Sequence of chain 20.A:
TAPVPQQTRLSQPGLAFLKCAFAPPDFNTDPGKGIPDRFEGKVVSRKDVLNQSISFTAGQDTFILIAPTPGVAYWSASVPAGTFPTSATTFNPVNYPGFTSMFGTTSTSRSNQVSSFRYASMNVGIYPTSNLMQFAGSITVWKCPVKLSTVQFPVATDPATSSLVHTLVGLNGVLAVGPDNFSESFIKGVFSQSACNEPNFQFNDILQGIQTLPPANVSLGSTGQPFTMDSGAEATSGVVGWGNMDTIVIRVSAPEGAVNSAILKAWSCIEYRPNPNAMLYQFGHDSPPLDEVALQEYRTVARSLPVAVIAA

Binding-site contacts:
Ligand atom CG2 contacts residue PHE71 of chain 20.A at 4.0 Å (hydrophobic).
Ligand atom CD1 contacts residue THR349 of chain 20.A at 4.3 Å.

This protein binds this small molecule.
Small molecule (SMILES): CC[C@H](C)[C@@H](C=O)NC(=O)[C@H](CO)NC(=O)[C@H](CCCCN)NC(=O)[C@@H](N)C(C)C